Sequence of chain 1.C:
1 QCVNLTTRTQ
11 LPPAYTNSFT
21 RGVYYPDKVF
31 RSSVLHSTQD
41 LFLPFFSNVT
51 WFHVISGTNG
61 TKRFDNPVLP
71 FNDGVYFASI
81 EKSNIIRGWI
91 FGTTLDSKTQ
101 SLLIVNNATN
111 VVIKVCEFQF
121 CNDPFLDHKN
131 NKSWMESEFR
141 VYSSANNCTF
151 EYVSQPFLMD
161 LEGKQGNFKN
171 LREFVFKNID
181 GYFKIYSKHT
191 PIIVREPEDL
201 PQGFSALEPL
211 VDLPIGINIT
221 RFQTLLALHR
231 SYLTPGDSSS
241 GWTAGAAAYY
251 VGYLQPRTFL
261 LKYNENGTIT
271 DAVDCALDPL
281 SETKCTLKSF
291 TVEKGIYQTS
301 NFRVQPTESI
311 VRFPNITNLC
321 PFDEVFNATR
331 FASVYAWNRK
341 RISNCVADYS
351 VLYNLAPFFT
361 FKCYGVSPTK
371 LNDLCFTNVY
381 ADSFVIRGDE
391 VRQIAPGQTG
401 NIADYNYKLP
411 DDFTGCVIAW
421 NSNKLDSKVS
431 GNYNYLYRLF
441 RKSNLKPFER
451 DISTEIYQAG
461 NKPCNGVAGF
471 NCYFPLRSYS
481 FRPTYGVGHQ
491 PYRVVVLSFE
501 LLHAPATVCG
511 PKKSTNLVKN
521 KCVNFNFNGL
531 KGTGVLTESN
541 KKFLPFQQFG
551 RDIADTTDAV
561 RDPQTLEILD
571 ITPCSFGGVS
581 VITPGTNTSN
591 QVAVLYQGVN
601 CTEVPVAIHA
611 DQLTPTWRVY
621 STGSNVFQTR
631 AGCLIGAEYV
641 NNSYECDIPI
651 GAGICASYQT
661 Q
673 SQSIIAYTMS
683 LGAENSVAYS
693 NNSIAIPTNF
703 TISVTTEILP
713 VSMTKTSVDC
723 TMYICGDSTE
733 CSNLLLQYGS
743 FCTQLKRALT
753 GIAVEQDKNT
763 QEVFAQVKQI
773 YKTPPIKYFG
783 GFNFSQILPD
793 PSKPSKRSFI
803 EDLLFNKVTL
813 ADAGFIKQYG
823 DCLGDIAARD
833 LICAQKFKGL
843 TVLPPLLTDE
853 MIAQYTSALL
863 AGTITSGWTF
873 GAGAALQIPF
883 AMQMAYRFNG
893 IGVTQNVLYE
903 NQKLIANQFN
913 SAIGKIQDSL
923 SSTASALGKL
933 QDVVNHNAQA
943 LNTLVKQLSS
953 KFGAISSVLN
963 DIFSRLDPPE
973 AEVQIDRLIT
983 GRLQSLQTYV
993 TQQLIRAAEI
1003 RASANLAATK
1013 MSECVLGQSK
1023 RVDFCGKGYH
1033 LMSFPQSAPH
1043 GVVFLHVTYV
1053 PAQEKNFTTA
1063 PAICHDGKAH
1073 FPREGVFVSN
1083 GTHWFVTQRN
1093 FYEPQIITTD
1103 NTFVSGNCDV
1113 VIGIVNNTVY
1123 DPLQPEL

This protein binds this small molecule.
Small molecule (SMILES): CC(=O)N[C@H]1[C@H](O[C@H]2[C@H](O)[C@@H](NC(C)=O)CO[C@@H]2CO)O[C@H](CO)[C@@H](O)[C@@H]1O

Sequence of chain 1.A:
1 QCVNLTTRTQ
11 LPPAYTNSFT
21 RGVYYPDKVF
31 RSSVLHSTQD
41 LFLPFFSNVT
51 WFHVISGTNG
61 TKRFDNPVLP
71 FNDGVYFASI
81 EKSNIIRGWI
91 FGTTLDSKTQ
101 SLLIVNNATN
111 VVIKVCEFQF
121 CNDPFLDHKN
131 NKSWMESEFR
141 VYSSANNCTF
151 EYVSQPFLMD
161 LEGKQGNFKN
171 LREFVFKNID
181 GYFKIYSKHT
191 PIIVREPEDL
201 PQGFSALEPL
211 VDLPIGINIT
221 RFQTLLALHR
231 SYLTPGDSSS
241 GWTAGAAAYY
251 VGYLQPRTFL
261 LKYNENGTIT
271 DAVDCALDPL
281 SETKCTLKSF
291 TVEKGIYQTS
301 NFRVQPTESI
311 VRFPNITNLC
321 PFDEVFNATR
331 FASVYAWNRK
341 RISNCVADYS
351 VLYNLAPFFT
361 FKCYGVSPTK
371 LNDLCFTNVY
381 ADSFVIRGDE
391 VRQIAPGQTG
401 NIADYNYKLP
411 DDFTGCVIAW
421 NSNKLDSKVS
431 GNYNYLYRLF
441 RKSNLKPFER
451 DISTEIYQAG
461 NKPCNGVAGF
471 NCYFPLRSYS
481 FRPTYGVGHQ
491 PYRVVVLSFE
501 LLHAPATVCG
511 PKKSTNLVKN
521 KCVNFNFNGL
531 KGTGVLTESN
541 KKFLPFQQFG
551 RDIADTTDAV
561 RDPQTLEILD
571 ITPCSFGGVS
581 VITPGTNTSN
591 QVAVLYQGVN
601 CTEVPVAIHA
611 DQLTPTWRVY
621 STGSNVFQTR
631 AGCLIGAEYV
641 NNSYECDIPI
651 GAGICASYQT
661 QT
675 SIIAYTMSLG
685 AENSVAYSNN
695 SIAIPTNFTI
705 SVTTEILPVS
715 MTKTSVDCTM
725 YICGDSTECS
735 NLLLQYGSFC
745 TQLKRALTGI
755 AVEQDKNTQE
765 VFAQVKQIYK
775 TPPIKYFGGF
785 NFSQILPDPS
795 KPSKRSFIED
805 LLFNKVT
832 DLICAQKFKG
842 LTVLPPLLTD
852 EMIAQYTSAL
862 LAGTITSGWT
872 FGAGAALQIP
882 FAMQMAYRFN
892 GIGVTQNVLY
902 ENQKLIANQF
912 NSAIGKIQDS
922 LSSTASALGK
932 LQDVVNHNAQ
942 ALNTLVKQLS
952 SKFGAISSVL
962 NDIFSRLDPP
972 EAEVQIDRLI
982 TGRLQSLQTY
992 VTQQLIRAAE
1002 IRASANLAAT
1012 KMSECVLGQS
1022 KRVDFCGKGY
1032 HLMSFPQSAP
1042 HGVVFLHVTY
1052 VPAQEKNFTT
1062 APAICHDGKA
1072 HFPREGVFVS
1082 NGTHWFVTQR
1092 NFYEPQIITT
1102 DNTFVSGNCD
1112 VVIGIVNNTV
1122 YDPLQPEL

Binding-site contacts:
Ligand atom C4 contacts residue TYR780 of chain 1.A at 4.4 Å (hydrophobic).
Ligand atom C6 contacts residue ASN693 of chain 1.C at 4.2 Å.
Ligand atom C2 contacts residue ASN693 of chain 1.C at 2.4 Å.
Ligand atom C5 contacts residue ASN693 of chain 1.C at 3.7 Å.
Ligand atom O7 contacts residue ILE1114 of chain 1.C at 3.9 Å.
Ligand atom O7 contacts residue TYR780 of chain 1.A at 4.1 Å.
Ligand atom C1 contacts residue ASN693 of chain 1.C at 1.4 Å.
Ligand atom N2 contacts residue ASN693 of chain 1.C at 2.9 Å (h-bond).
Ligand atom C4 contacts residue ASN693 of chain 1.C at 4.2 Å.
Ligand atom C8 contacts residue ILE1114 of chain 1.C at 3.6 Å (hydrophobic).
Ligand atom C3 contacts residue ASN693 of chain 1.C at 3.8 Å.
Ligand atom O7 contacts residue ASN693 of chain 1.C at 4.2 Å.
Ligand atom O6 contacts residue TYR780 of chain 1.A at 4.0 Å.
Ligand atom C2 contacts residue TYR780 of chain 1.A at 4.4 Å (hydrophobic).
Ligand atom C7 contacts residue ILE1114 of chain 1.C at 4.2 Å (hydrophobic).
Ligand atom O5 contacts residue ASN693 of chain 1.C at 2.4 Å (h-bond).
Ligand atom C7 contacts residue ASN693 of chain 1.C at 3.8 Å.
Ligand atom C5 contacts residue TYR780 of chain 1.A at 4.3 Å (hydrophobic).
Ligand atom C8 contacts residue GLY1115 of chain 1.C at 4.4 Å.
Ligand atom C6 contacts residue TYR780 of chain 1.A at 4.0 Å (hydrophobic).